Sequence of chain 1.B:
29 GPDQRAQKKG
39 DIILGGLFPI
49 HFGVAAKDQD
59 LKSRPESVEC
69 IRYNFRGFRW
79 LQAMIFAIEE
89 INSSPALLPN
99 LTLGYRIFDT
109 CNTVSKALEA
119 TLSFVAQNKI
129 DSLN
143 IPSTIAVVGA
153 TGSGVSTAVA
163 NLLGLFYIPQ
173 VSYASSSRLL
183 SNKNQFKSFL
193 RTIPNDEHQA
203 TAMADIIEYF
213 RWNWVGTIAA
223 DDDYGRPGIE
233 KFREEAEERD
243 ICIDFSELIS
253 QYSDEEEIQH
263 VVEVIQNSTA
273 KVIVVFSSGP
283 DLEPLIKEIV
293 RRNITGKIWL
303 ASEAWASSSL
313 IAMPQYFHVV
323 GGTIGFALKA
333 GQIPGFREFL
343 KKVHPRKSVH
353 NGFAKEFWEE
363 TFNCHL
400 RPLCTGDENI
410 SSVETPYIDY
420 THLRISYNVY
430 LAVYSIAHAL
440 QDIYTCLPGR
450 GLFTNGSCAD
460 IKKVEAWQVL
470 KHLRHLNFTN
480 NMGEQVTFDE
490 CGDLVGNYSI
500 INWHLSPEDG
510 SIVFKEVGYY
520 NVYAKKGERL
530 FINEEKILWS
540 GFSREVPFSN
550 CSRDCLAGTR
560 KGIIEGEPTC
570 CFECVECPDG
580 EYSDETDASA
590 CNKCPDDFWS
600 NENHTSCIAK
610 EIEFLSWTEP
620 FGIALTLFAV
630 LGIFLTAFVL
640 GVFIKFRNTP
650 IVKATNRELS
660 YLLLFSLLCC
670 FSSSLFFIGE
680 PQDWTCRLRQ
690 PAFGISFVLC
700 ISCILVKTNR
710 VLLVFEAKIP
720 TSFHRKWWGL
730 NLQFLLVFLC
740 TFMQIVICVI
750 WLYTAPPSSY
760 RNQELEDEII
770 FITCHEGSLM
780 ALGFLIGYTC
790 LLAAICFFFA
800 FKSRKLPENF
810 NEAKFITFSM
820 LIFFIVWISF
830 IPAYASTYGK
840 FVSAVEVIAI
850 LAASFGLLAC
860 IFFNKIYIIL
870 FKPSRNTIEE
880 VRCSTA

This protein binds this small molecule.
Small molecule (SMILES): CC(=O)N[C@@H]1[C@@H](O)[C@H](O)[C@@H](CO)O[C@H]1O

Binding-site contacts:
Ligand atom N2 contacts residue ASN295 of chain 1.B at 2.9 Å (h-bond).
Ligand atom C2 contacts residue ASN295 of chain 1.B at 2.5 Å.
Ligand atom O5 contacts residue ASN295 of chain 1.B at 2.4 Å (h-bond).
Ligand atom C3 contacts residue ASN295 of chain 1.B at 3.8 Å.
Ligand atom C8 contacts residue ASN295 of chain 1.B at 4.3 Å.
Ligand atom C5 contacts residue ASN295 of chain 1.B at 3.7 Å.
Ligand atom O5 contacts residue HIS320 of chain 1.B at 4.5 Å.
Ligand atom C1 contacts residue ASN295 of chain 1.B at 1.4 Å.
Ligand atom C4 contacts residue ASN295 of chain 1.B at 4.2 Å.
Ligand atom O7 contacts residue ASN295 of chain 1.B at 3.0 Å (h-bond).
Ligand atom C7 contacts residue ASN295 of chain 1.B at 3.1 Å.
Ligand atom C1 contacts residue HIS320 of chain 1.B at 4.4 Å.